Binding-site contacts:
Ligand atom C5 contacts residue GLU181 of chain 1.C at 2.9 Å.
Ligand atom C3 contacts residue ASN232 of chain 1.C at 3.8 Å.
Ligand atom C2 contacts residue VAL414 of chain 1.C at 4.1 Å (hydrophobic).
Ligand atom N2 contacts residue SER415 of chain 1.C at 3.2 Å.
Ligand atom C7 contacts residue ASN232 of chain 1.C at 3.2 Å.
Ligand atom C5 contacts residue VAL414 of chain 1.C at 3.9 Å (hydrophobic).
Ligand atom C6 contacts residue GLU181 of chain 1.C at 2.4 Å.
Ligand atom C1 contacts residue ASN232 of chain 1.C at 1.5 Å.
Ligand atom C4 contacts residue VAL414 of chain 1.C at 3.6 Å (hydrophobic).
Ligand atom N2 contacts residue ASN232 of chain 1.C at 2.8 Å (h-bond).
Ligand atom O6 contacts residue GLY348 of chain 1.C at 3.4 Å (h-bond).
Ligand atom C3 contacts residue SER415 of chain 1.C at 3.9 Å.
Ligand atom C1 contacts residue VAL414 of chain 1.C at 4.1 Å (hydrophobic).
Ligand atom O5 contacts residue ASN232 of chain 1.C at 2.2 Å (h-bond).
Ligand atom C1 contacts residue SER415 of chain 1.C at 3.4 Å.
Ligand atom C6 contacts residue GLY348 of chain 1.C at 4.1 Å.
Ligand atom O6 contacts residue GLU181 of chain 1.C at 3.5 Å (salt-bridge).
Ligand atom O4 contacts residue SER179 of chain 1.C at 3.6 Å.
Ligand atom O6 contacts residue SER179 of chain 1.C at 3.9 Å.
Ligand atom C2 contacts residue ASN232 of chain 1.C at 2.4 Å.
Ligand atom O5 contacts residue GLU181 of chain 1.C at 3.7 Å.
Ligand atom O6 contacts residue CYS413 of chain 1.C at 3.3 Å (h-bond).
Ligand atom O7 contacts residue VAL224 of chain 1.C at 3.4 Å.
Ligand atom O6 contacts residue CYS347 of chain 1.C at 2.3 Å (h-bond).
Ligand atom O3 contacts residue CYS347 of chain 1.C at 3.4 Å (h-bond).
Ligand atom O6 contacts residue GLU181 of chain 1.C at 3.7 Å.
Ligand atom O7 contacts residue VAL414 of chain 1.C at 3.7 Å.
Ligand atom C6 contacts residue CYS347 of chain 1.C at 3.5 Å (hydrophobic).
Ligand atom C2 contacts residue SER415 of chain 1.C at 3.6 Å.
Ligand atom O4 contacts residue GLU181 of chain 1.C at 4.1 Å.
Ligand atom C5 contacts residue ASN232 of chain 1.C at 3.5 Å.
Ligand atom C8 contacts residue NAG1 of chain 1.NA at 3.6 Å.
Ligand atom C3 contacts residue VAL414 of chain 1.C at 3.2 Å (hydrophobic).
Ligand atom C6 contacts residue SER179 of chain 1.C at 3.7 Å.
Ligand atom C7 contacts residue VAL224 of chain 1.C at 4.0 Å (hydrophobic).
Ligand atom C8 contacts residue LEU231 of chain 1.C at 2.8 Å (hydrophobic).
Ligand atom O6 contacts residue LYS222 of chain 1.C at 4.0 Å.
Ligand atom O7 contacts residue ASN232 of chain 1.C at 3.6 Å (h-bond).
Ligand atom C8 contacts residue VAL224 of chain 1.C at 3.9 Å (hydrophobic).
Ligand atom O4 contacts residue VAL414 of chain 1.C at 3.4 Å (h-bond).

Sequence of chain 1.C:
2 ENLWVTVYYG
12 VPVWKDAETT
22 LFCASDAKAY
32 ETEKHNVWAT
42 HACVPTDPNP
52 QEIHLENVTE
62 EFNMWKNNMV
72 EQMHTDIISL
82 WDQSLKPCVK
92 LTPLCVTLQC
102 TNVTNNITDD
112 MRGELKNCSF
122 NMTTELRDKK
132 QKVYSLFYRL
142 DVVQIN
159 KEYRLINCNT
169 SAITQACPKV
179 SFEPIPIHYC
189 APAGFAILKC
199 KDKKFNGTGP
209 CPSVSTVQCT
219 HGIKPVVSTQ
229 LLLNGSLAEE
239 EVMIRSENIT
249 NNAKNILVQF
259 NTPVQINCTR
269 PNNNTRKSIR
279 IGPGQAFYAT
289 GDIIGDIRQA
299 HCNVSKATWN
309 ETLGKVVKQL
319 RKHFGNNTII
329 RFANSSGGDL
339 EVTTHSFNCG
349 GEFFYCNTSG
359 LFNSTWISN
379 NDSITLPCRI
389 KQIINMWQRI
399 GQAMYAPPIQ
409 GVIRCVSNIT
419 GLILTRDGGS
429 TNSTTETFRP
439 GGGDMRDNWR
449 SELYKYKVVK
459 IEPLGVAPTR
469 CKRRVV

This small molecule binds to this protein.
Small molecule (SMILES): CC(=O)N[C@H]1[C@H](O[C@H]2[C@H](O)[C@@H](NC(C)=O)CO[C@@H]2CO)O[C@H](CO)[C@@H](O[C@@H]2O[C@H](CO[C@H]3O[C@H](CO)[C@@H](O)[C@H](O[C@H]4O[C@H](CO)[C@@H](O)[C@H](O)[C@@H]4O)[C@@H]3O)[C@@H](O)[C@H](O[C@H]3O[C@H](CO)[C@@H](O)[C@H](O)[C@@H]3O[C@H]3O[C@H](CO)[C@@H](O)[C@H](O)[C@@H]3O)[C@@H]2O)[C@@H]1O